Binding-site contacts:
Ligand atom N27 contacts residue ASN359 of chain 1.A at 3.0 Å (h-bond).
Ligand atom N27 contacts residue LEU355 of chain 1.A at 3.8 Å.
Ligand atom C28 contacts residue LEU355 of chain 1.A at 3.6 Å (hydrophobic).
Ligand atom C17 contacts residue MET376 of chain 1.A at 3.9 Å (hydrophobic).
Ligand atom O02 contacts residue LEU355 of chain 1.A at 3.8 Å.
Ligand atom O02 contacts residue ASN359 of chain 1.A at 3.1 Å (h-bond).
Ligand atom O18 contacts residue GLU179 of chain 1.A at 3.6 Å.
Ligand atom N27 contacts residue PHE178 of chain 1.A at 3.6 Å.
Ligand atom C15 contacts residue PHE178 of chain 1.A at 3.5 Å (hydrophobic).
Ligand atom O10 contacts residue ALA73 of chain 1.A at 3.7 Å.
Ligand atom C13 contacts residue LEU355 of chain 1.A at 3.9 Å (hydrophobic).
Ligand atom C23 contacts residue THR362 of chain 1.A at 3.7 Å.
Ligand atom C26 contacts residue ASN359 of chain 1.A at 3.2 Å.
Ligand atom C01 contacts residue HIS356 of chain 1.A at 3.5 Å.
Ligand atom C12 contacts residue ILE380 of chain 1.A at 3.7 Å (hydrophobic).
Ligand atom C04 contacts residue LEU355 of chain 1.A at 3.5 Å (hydrophobic).
Ligand atom S14 contacts residue PHE178 of chain 1.A at 3.3 Å.
Ligand atom C25 contacts residue ILE358 of chain 1.A at 3.7 Å (hydrophobic).
Ligand atom C09 contacts residue ILE76 of chain 1.A at 3.8 Å (hydrophobic).
Ligand atom C25 contacts residue THR362 of chain 1.A at 3.2 Å.
Ligand atom O18 contacts residue MET376 of chain 1.A at 3.9 Å.
Ligand atom C11 contacts residue ALA73 of chain 1.A at 3.7 Å (hydrophobic).
Ligand atom O18 contacts residue PHE178 of chain 1.A at 3.9 Å.
Ligand atom C05 contacts residue LEU355 of chain 1.A at 3.8 Å (hydrophobic).
Ligand atom C22 contacts residue THR362 of chain 1.A at 3.4 Å.
Ligand atom C08 contacts residue PHE178 of chain 1.A at 3.4 Å (hydrophobic).
Ligand atom C28 contacts residue PHE178 of chain 1.A at 3.8 Å (hydrophobic).
Ligand atom C03 contacts residue LEU355 of chain 1.A at 3.4 Å (hydrophobic).
Ligand atom C08 contacts residue ALA91 of chain 1.A at 3.6 Å (hydrophobic).
Ligand atom O24 contacts residue HIS370 of chain 1.A at 3.4 Å (h-bond).
Ligand atom O10 contacts residue ILE76 of chain 1.A at 3.6 Å.
Ligand atom C15 contacts residue ASN359 of chain 1.A at 3.4 Å.
Ligand atom C01 contacts residue LEU355 of chain 1.A at 3.7 Å (hydrophobic).
Ligand atom N16 contacts residue ASN359 of chain 1.A at 2.7 Å (h-bond).
Ligand atom C17 contacts residue ASN359 of chain 1.A at 3.8 Å.
Ligand atom C13 contacts residue PHE178 of chain 1.A at 3.8 Å (hydrophobic).
Ligand atom O24 contacts residue THR362 of chain 1.A at 2.8 Å (h-bond).
Ligand atom C23 contacts residue ALA371 of chain 1.A at 3.6 Å (hydrophobic).
Ligand atom C20 contacts residue GLU179 of chain 1.A at 3.6 Å.
Ligand atom O02 contacts residue MET187 of chain 1.A at 3.3 Å.

A small-molecule ligand and the protein it binds are described below.
Small molecule (SMILES): COc1ccc(N2CCOCC2)c2sc(NC(=O)N3CCC(C)(O)CC3)nc12

Sequence of chain 1.A:
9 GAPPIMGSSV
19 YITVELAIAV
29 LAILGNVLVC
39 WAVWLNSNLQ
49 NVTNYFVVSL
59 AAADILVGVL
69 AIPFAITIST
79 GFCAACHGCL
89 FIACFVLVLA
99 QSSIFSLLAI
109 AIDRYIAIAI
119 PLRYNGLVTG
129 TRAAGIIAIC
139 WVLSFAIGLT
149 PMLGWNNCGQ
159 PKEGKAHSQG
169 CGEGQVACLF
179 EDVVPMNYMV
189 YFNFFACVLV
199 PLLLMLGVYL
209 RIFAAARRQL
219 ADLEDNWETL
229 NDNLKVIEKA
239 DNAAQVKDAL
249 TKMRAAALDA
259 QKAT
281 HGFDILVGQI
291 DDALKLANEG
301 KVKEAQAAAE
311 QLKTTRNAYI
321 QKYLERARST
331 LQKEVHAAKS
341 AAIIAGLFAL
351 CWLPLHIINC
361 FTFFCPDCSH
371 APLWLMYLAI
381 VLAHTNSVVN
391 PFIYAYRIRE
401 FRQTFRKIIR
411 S